Binding-site contacts:
Ligand atom C15 contacts residue TRP151 of chain 1.B at 3.1 Å (hydrophobic).
Ligand atom C16 contacts residue TRP151 of chain 1.B at 3.8 Å (hydrophobic).
Ligand atom N2 contacts residue CYS196 of chain 1.B at 4.2 Å.
Ligand atom C14 contacts residue TRP151 of chain 1.B at 3.1 Å (hydrophobic).
Ligand atom C15 contacts residue MET122 of chain 1.C at 4.0 Å (hydrophobic).
Ligand atom C18 contacts residue THR152 of chain 1.B at 3.9 Å.
Ligand atom N7 contacts residue TRP151 of chain 1.B at 2.7 Å (h-bond).
Ligand atom C3 contacts residue CYS195 of chain 1.B at 3.8 Å (hydrophobic).
Ligand atom C17 contacts residue LEU120 of chain 1.C at 3.5 Å (hydrophobic).
Ligand atom C16 contacts residue TYR200 of chain 1.B at 3.3 Å (hydrophobic).
Ligand atom C15 contacts residue TYR200 of chain 1.B at 4.1 Å (hydrophobic).
Ligand atom C12 contacts residue MET122 of chain 1.C at 3.7 Å (hydrophobic).
Ligand atom C5 contacts residue MET122 of chain 1.C at 3.6 Å (hydrophobic).
Ligand atom C17 contacts residue ARG112 of chain 1.C at 3.9 Å.
Ligand atom N13 contacts residue THR152 of chain 1.B at 3.8 Å.
Ligand atom C18 contacts residue ARG112 of chain 1.C at 4.0 Å.
Ligand atom N2 contacts residue TYR172 of chain 1.C at 3.4 Å (h-bond).
Ligand atom N13 contacts residue TRP151 of chain 1.B at 3.8 Å.
Ligand atom C11 contacts residue MET122 of chain 1.C at 3.5 Å (hydrophobic).
Ligand atom C11 contacts residue TYR200 of chain 1.B at 4.0 Å (hydrophobic).
Ligand atom C1 contacts residue TYR172 of chain 1.C at 4.2 Å (hydrophobic).
Ligand atom C12 contacts residue TYR200 of chain 1.B at 4.0 Å (hydrophobic).
Ligand atom C4 contacts residue GLN63 of chain 1.C at 4.1 Å.
Ligand atom C9 contacts residue TYR193 of chain 1.B at 3.9 Å (hydrophobic).
Ligand atom C1 contacts residue TYR193 of chain 1.B at 4.2 Å (hydrophobic).
Ligand atom C9 contacts residue TRP61 of chain 1.C at 3.9 Å (hydrophobic).
Ligand atom N13 contacts residue MET122 of chain 1.C at 4.0 Å.
Ligand atom C8 contacts residue TRP151 of chain 1.B at 3.6 Å (hydrophobic).
Ligand atom N2 contacts residue CYS195 of chain 1.B at 3.6 Å.
Ligand atom C4 contacts residue MET122 of chain 1.C at 3.9 Å (hydrophobic).
Ligand atom C10 contacts residue TYR200 of chain 1.B at 3.7 Å (hydrophobic).
Ligand atom C9 contacts residue TYR97 of chain 1.B at 3.9 Å (hydrophobic).
Ligand atom C8 contacts residue TYR97 of chain 1.B at 3.5 Å (hydrophobic).
Ligand atom C18 contacts residue LEU120 of chain 1.C at 4.0 Å (hydrophobic).
Ligand atom C3 contacts residue CYS196 of chain 1.B at 3.9 Å (hydrophobic).
Ligand atom C14 contacts residue MET122 of chain 1.C at 3.9 Å (hydrophobic).
Ligand atom C6 contacts residue MET122 of chain 1.C at 3.1 Å (hydrophobic).
Ligand atom C12 contacts residue TRP151 of chain 1.B at 3.3 Å (hydrophobic).
Ligand atom C10 contacts residue TYR193 of chain 1.B at 3.7 Å (hydrophobic).
Ligand atom C3 contacts residue GLN63 of chain 1.C at 3.7 Å.

Sequence of chain 1.C:
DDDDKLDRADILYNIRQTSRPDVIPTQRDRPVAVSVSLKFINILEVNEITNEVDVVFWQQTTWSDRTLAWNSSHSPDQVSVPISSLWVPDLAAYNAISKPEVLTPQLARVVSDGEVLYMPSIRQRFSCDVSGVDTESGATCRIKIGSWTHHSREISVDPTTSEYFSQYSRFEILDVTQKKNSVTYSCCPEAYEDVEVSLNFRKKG

Sequence of chain 1.B:
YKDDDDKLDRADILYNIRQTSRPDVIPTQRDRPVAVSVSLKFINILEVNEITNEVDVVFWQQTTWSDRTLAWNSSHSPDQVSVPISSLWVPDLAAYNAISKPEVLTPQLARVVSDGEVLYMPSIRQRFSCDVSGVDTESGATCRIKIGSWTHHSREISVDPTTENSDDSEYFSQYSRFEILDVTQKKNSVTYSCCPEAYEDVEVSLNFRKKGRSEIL

A small-molecule ligand and the protein it binds are described below.
Small molecule (SMILES): C(=C1\CCCN=C1c1cccnc1)\c1cc[nH]c1